A small-molecule ligand and the protein it binds are described below.
Small molecule (SMILES): C[NH+](C)c1cc(NC(=O)CNC(C)(C)C)c(O)c2c1C[C@H]1C[C@H]3[C@H]([NH+](C)C)C(O)=C(C(N)=O)C(=O)[C@@]3(O)C(O)=C1C2=O

Binding-site contacts:
Ligand atom O11 contacts residue MG1 of chain 1.I at 2.1 Å.
Ligand atom N21 contacts residue GLN115 of chain 1.B at 3.5 Å (h-bond).
Ligand atom O3 contacts residue HIS63 of chain 1.B at 2.9 Å (h-bond).
Ligand atom C3 contacts residue HIS63 of chain 1.B at 3.8 Å.
Ligand atom N21 contacts residue HIS63 of chain 1.B at 3.1 Å (h-bond).
Ligand atom C43 contacts residue ASN81 of chain 1.B at 3.4 Å.
Ligand atom N21 contacts residue THR111 of chain 1.B at 3.6 Å.
Ligand atom C95 contacts residue GLN147 of chain 1.A at 3.3 Å.
Ligand atom C42 contacts residue ASN81 of chain 1.B at 3.0 Å.
Ligand atom C3 contacts residue GLN115 of chain 1.B at 3.4 Å.
Ligand atom O12 contacts residue HIS99 of chain 1.B at 3.1 Å (h-bond).
Ligand atom C42 contacts residue ILE133 of chain 1.B at 3.8 Å (hydrophobic).
Ligand atom C10 contacts residue PRO104 of chain 1.B at 3.8 Å (hydrophobic).
Ligand atom C4 contacts residue GLN115 of chain 1.B at 3.3 Å.
Ligand atom O91 contacts residue MET176 of chain 1.A at 3.3 Å.
Ligand atom O1C contacts residue PHE85 of chain 1.B at 3.3 Å.
Ligand atom C42 contacts residue SER137 of chain 1.B at 3.7 Å.
Ligand atom N21 contacts residue SER66 of chain 1.B at 2.7 Å (h-bond).
Ligand atom C1A contacts residue PRO104 of chain 1.B at 3.8 Å (hydrophobic).
Ligand atom C21 contacts residue HIS63 of chain 1.B at 3.7 Å.
Ligand atom C12 contacts residue MG1 of chain 1.I at 3.2 Å.
Ligand atom C72 contacts residue LEU169 of chain 1.A at 3.8 Å (hydrophobic).
Ligand atom C11 contacts residue MG1 of chain 1.I at 3.1 Å.
Ligand atom C96 contacts residue MET176 of chain 1.A at 3.6 Å (hydrophobic).
Ligand atom N4 contacts residue ASN81 of chain 1.B at 2.8 Å (h-bond).
Ligand atom C43 contacts residue SER137 of chain 1.B at 3.6 Å.
Ligand atom C1B contacts residue MG1 of chain 1.I at 3.5 Å.
Ligand atom C5 contacts residue GLN115 of chain 1.B at 3.7 Å.
Ligand atom C8 contacts residue LEU173 of chain 1.A at 3.8 Å (hydrophobic).
Ligand atom C72 contacts residue ALA172 of chain 1.A at 3.6 Å (hydrophobic).
Ligand atom C41 contacts residue SER137 of chain 1.B at 3.5 Å.
Ligand atom O3 contacts residue GLN115 of chain 1.B at 3.0 Å (h-bond).
Ligand atom O12 contacts residue MG1 of chain 1.I at 2.1 Å.
Ligand atom C43 contacts residue PHE85 of chain 1.B at 3.5 Å (hydrophobic).
Ligand atom C61 contacts residue PRO104 of chain 1.B at 3.9 Å (hydrophobic).
Ligand atom C5 contacts residue ILE133 of chain 1.B at 3.8 Å (hydrophobic).
Ligand atom C95 contacts residue HIS150 of chain 1.A at 3.8 Å.
Ligand atom C94 contacts residue HIS150 of chain 1.A at 3.3 Å.
Ligand atom O3 contacts residue ASN81 of chain 1.B at 3.0 Å (h-bond).
Ligand atom O10 contacts residue THR102 of chain 1.B at 3.4 Å (h-bond).

Sequence of chain 1.B:
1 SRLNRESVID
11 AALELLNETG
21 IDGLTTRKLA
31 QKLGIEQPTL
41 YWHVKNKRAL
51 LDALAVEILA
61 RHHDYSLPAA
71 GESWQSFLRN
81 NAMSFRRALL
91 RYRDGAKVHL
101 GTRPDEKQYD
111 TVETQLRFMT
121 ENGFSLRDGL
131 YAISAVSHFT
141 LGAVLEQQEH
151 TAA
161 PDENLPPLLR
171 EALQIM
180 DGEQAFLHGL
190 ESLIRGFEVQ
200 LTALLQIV

Sequence of chain 1.A:
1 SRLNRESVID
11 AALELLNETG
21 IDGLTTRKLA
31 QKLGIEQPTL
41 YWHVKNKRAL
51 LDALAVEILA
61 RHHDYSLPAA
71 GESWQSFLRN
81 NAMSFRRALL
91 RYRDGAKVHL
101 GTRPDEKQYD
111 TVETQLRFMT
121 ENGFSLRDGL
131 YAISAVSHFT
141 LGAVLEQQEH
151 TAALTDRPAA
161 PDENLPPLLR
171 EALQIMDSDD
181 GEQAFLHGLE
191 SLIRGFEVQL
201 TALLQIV